A protein and the small-molecule ligand that binds it are described below.
Small molecule (SMILES): CC(=O)N[C@@H]1[C@@H](O)[C@H](O)[C@@H](CO)O[C@H]1O

Binding-site contacts:
Ligand atom C5 contacts residue ASN138 of chain 2.A at 3.7 Å.
Ligand atom C7 contacts residue ASN138 of chain 2.A at 3.2 Å.
Ligand atom C2 contacts residue ASN138 of chain 2.A at 2.4 Å.
Ligand atom O5 contacts residue GLY149 of chain 2.A at 3.8 Å.
Ligand atom C1 contacts residue LYS152 of chain 2.A at 4.4 Å.
Ligand atom C6 contacts residue GLY149 of chain 2.A at 4.2 Å.
Ligand atom C4 contacts residue ASN138 of chain 2.A at 4.2 Å.
Ligand atom O5 contacts residue ASN138 of chain 2.A at 2.4 Å (h-bond).
Ligand atom C1 contacts residue ASN138 of chain 2.A at 1.4 Å.
Ligand atom C8 contacts residue ASN138 of chain 2.A at 4.2 Å.
Ligand atom C1 contacts residue GLY149 of chain 2.A at 4.5 Å.
Ligand atom C5 contacts residue GLY149 of chain 2.A at 4.3 Å.
Ligand atom C6 contacts residue ARG148 of chain 2.A at 4.3 Å.
Ligand atom O7 contacts residue ASN138 of chain 2.A at 3.4 Å (h-bond).
Ligand atom N2 contacts residue ASN138 of chain 2.A at 2.8 Å (h-bond).
Ligand atom C8 contacts residue THR137 of chain 2.A at 4.1 Å.
Ligand atom C3 contacts residue ASN138 of chain 2.A at 3.7 Å.

Sequence of chain 2.A:
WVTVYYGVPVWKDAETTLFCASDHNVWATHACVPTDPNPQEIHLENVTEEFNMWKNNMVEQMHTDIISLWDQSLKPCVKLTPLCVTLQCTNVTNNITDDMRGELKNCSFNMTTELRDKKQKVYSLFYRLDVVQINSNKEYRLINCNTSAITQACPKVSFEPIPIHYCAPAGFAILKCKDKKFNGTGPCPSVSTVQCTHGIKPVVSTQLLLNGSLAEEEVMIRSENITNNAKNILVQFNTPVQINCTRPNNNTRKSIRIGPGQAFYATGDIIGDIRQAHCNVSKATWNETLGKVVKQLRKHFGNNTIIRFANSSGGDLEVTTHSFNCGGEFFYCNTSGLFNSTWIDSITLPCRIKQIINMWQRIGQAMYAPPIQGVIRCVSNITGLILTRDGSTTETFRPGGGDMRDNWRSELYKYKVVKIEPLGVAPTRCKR